The small molecule below binds the protein below.
Small molecule (SMILES): CC(=O)N[C@@H]1[C@@H](O)[C@H](O)[C@@H](CO)O[C@H]1O

Binding-site contacts:
Ligand atom C2 contacts residue ASN137 of chain 1.B at 4.4 Å.
Ligand atom O7 contacts residue ASN137 of chain 1.B at 3.2 Å (h-bond).
Ligand atom C7 contacts residue ASN137 of chain 1.B at 4.3 Å.
Ligand atom C2 contacts residue ASN17 of chain 1.B at 2.5 Å.
Ligand atom C7 contacts residue ASN17 of chain 1.B at 3.6 Å.
Ligand atom N2 contacts residue ASN17 of chain 1.B at 2.9 Å (h-bond).
Ligand atom O5 contacts residue ASN17 of chain 1.B at 2.4 Å (h-bond).
Ligand atom C5 contacts residue ASN17 of chain 1.B at 3.7 Å.
Ligand atom O7 contacts residue ASN17 of chain 1.B at 3.9 Å.
Ligand atom O3 contacts residue ASN137 of chain 1.B at 4.2 Å.
Ligand atom C4 contacts residue ASN17 of chain 1.B at 4.3 Å.
Ligand atom C1 contacts residue ASN17 of chain 1.B at 1.4 Å.
Ligand atom C3 contacts residue ASN17 of chain 1.B at 3.8 Å.

Sequence of chain 1.B:
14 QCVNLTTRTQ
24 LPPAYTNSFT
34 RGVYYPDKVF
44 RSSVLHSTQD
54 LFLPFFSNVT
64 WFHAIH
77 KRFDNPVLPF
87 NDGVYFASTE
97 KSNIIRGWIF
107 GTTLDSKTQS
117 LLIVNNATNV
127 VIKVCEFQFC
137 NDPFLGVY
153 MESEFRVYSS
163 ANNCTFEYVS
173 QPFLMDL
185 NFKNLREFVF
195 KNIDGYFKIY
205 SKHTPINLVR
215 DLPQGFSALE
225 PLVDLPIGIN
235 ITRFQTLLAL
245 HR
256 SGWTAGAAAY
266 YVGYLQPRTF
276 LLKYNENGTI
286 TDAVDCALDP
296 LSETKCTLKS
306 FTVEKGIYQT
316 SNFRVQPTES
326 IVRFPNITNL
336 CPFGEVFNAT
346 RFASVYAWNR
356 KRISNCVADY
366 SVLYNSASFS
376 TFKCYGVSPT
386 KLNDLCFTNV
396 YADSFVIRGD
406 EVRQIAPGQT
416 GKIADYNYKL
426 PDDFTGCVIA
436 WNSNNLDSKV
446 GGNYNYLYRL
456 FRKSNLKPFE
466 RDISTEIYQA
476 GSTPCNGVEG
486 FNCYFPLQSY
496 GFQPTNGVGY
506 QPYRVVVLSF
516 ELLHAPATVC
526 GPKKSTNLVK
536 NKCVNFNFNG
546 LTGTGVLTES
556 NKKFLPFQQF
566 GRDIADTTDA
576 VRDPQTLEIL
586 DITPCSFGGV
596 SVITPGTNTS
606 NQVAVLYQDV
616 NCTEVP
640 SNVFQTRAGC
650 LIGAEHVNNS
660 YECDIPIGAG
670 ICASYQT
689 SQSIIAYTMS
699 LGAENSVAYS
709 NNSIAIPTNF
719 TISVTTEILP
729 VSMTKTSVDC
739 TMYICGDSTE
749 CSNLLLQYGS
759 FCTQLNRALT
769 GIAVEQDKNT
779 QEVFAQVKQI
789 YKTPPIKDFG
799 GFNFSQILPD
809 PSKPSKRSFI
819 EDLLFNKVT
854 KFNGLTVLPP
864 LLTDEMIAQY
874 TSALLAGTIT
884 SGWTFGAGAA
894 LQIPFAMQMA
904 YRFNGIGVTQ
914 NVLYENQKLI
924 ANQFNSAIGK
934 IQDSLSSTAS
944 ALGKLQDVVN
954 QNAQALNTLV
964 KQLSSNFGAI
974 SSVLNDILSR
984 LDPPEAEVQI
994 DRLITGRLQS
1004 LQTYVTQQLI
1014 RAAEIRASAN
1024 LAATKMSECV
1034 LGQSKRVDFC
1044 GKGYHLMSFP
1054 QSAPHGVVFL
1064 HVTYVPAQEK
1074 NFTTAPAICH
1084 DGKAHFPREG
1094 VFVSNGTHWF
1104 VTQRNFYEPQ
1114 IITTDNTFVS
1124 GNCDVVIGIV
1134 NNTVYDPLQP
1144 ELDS